The small molecule below binds the protein below.
Small molecule (SMILES): Nc1nc2c(ncn2[C@@H]2O[C@H](CO[P](=O)(O)O[P](=O)(O)OP(=O)(O)O)C[C@H]2O)c(=O)[nH]1

Sequence of chain 1.B:
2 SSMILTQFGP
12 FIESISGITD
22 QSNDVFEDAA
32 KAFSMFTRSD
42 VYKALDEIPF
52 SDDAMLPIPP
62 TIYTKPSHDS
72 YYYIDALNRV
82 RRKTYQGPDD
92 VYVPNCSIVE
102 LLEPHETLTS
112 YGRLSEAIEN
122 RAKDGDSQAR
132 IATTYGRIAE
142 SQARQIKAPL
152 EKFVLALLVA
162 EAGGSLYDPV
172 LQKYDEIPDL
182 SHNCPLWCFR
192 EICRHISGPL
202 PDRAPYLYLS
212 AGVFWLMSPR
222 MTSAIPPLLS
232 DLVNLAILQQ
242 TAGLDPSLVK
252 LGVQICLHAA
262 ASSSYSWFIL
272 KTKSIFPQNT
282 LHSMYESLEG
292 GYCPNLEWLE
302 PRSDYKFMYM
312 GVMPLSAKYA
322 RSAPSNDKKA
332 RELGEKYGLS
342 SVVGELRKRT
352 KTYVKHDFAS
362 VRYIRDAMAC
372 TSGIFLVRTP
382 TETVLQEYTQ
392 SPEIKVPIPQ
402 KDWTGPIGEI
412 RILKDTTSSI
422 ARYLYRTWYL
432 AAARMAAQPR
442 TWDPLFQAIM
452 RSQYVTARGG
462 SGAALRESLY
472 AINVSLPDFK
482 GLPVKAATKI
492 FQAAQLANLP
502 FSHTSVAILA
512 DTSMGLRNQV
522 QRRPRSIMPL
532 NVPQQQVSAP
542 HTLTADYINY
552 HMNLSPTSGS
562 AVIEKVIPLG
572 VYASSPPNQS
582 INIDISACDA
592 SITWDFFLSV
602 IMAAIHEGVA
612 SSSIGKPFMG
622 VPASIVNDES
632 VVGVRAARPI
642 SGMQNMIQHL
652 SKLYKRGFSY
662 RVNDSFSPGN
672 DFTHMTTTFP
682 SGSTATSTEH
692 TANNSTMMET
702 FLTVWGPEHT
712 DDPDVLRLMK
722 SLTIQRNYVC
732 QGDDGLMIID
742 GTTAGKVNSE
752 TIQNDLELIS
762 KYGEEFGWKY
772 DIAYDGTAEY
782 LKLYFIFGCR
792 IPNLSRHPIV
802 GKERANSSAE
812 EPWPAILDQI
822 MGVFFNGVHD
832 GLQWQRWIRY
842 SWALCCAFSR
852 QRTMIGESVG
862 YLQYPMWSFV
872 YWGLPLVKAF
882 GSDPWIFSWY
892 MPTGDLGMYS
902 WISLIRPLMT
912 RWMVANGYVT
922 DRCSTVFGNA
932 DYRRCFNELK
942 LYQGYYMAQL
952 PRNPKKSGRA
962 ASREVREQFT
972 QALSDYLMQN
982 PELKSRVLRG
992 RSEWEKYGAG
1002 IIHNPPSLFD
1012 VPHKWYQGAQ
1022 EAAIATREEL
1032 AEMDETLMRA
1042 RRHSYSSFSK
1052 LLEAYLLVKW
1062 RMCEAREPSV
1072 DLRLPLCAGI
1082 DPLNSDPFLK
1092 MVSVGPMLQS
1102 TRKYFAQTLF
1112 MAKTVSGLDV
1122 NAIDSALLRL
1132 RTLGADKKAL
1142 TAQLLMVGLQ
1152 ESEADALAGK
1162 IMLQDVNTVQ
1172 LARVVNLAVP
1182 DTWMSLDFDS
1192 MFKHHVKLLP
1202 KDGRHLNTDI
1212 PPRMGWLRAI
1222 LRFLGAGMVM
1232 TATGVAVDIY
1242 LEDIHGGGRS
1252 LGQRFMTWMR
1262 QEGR

Binding-site contacts:
Ligand atom N2 contacts residue C6 of chain 1.A at 2.6 Å (h-bond).
Ligand atom O2A contacts residue ARG797 of chain 1.B at 2.7 Å (salt-bridge).
Ligand atom C2 contacts residue CH11 of chain 1.G at 3.9 Å.
Ligand atom O1G contacts residue ARG797 of chain 1.B at 3.4 Å.
Ligand atom PB contacts residue SER561 of chain 1.B at 3.6 Å.
Ligand atom PG contacts residue LYS566 of chain 1.B at 3.8 Å.
Ligand atom N1 contacts residue C6 of chain 1.A at 2.8 Å (h-bond).
Ligand atom C6 contacts residue CH11 of chain 1.G at 3.6 Å.
Ligand atom O1A contacts residue GLN520 of chain 1.B at 3.6 Å (h-bond).
Ligand atom O1B contacts residue SER561 of chain 1.B at 3.8 Å.
Ligand atom O1G contacts residue HIS798 of chain 1.B at 3.2 Å (h-bond).
Ligand atom O4' contacts residue GLN732 of chain 1.B at 3.8 Å.
Ligand atom O3A contacts residue SER561 of chain 1.B at 3.9 Å.
Ligand atom PG contacts residue HIS798 of chain 1.B at 3.5 Å.
Ligand atom O3G contacts residue LYS783 of chain 1.B at 3.7 Å.
Ligand atom O4' contacts residue GLY560 of chain 1.B at 4.0 Å.
Ligand atom O2G contacts residue LYS566 of chain 1.B at 3.6 Å (salt-bridge).
Ligand atom N2 contacts residue CH11 of chain 1.G at 3.9 Å.
Ligand atom C2 contacts residue C6 of chain 1.A at 3.5 Å.
Ligand atom O3G contacts residue HIS798 of chain 1.B at 3.9 Å.
Ligand atom O6 contacts residue C6 of chain 1.A at 3.0 Å (h-bond).
Ligand atom O2G contacts residue SER561 of chain 1.B at 3.9 Å.
Ligand atom PB contacts residue LYS566 of chain 1.B at 3.7 Å.
Ligand atom O3B contacts residue ARG797 of chain 1.B at 3.0 Å (salt-bridge).
Ligand atom N1 contacts residue CH11 of chain 1.G at 3.6 Å.
Ligand atom C6 contacts residue C6 of chain 1.A at 3.7 Å.
Ligand atom O2G contacts residue HIS798 of chain 1.B at 3.0 Å (h-bond).
Ligand atom C2' contacts residue CH11 of chain 1.G at 3.4 Å.
Ligand atom O6 contacts residue G5 of chain 1.A at 3.9 Å.
Ligand atom O2B contacts residue SER561 of chain 1.B at 2.4 Å (h-bond).
Ligand atom PA contacts residue ARG797 of chain 1.B at 4.0 Å.
Ligand atom PG contacts residue ARG797 of chain 1.B at 3.8 Å.
Ligand atom O1B contacts residue LYS566 of chain 1.B at 2.6 Å (salt-bridge).
Ligand atom O3G contacts residue LYS566 of chain 1.B at 3.4 Å (salt-bridge).
Ligand atom O6 contacts residue CH11 of chain 1.G at 3.4 Å (h-bond).
Ligand atom O2' contacts residue CH11 of chain 1.G at 3.2 Å (h-bond).
Ligand atom O2A contacts residue LYS783 of chain 1.B at 3.2 Å.
Ligand atom O3G contacts residue ARG797 of chain 1.B at 3.8 Å.
Ligand atom O3B contacts residue LYS566 of chain 1.B at 3.9 Å.
Ligand atom C5 contacts residue CH11 of chain 1.G at 3.7 Å.